Sequence of chain 3.H:
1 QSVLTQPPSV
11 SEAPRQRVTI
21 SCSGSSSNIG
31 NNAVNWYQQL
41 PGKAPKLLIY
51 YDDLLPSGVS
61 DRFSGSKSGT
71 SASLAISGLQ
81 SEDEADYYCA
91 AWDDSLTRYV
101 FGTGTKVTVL

Binding-site contacts:
Ligand atom O7 contacts residue GLY150 of chain 3.C at 2.8 Å (h-bond).
Ligand atom N2 contacts residue SER95 of chain 3.H at 2.6 Å (h-bond).
Ligand atom C1 contacts residue SER95 of chain 3.H at 3.6 Å.
Ligand atom C2 contacts residue SER95 of chain 3.H at 3.4 Å.
Ligand atom O3 contacts residue SER95 of chain 3.H at 3.2 Å (h-bond).
Ligand atom C8 contacts residue ASN154 of chain 3.C at 4.2 Å.
Ligand atom C7 contacts residue GLY150 of chain 3.C at 3.7 Å.
Ligand atom C7 contacts residue MET151 of chain 3.C at 4.3 Å (hydrophobic).
Ligand atom C2 contacts residue MET151 of chain 3.C at 4.1 Å (hydrophobic).
Ligand atom O7 contacts residue ASN154 of chain 3.C at 2.9 Å (h-bond).
Ligand atom C2 contacts residue LEU96 of chain 3.H at 3.6 Å (hydrophobic).
Ligand atom O5 contacts residue LEU96 of chain 3.H at 4.5 Å.
Ligand atom C1 contacts residue ASN154 of chain 3.C at 3.1 Å.
Ligand atom O5 contacts residue ASN154 of chain 3.C at 4.0 Å.
Ligand atom O7 contacts residue HIS148 of chain 3.C at 4.0 Å.
Ligand atom C3 contacts residue LEU96 of chain 3.H at 4.2 Å (hydrophobic).
Ligand atom C3 contacts residue SER95 of chain 3.H at 3.2 Å.
Ligand atom C1 contacts residue MET151 of chain 3.C at 3.6 Å (hydrophobic).
Ligand atom C2 contacts residue ASN154 of chain 3.C at 4.0 Å.
Ligand atom C7 contacts residue SER95 of chain 3.H at 3.5 Å.
Ligand atom C7 contacts residue ASN154 of chain 3.C at 3.4 Å.
Ligand atom C4 contacts residue LEU96 of chain 3.H at 4.3 Å (hydrophobic).
Ligand atom N2 contacts residue ASN154 of chain 3.C at 3.9 Å.
Ligand atom C8 contacts residue ASP94 of chain 3.H at 3.5 Å.
Ligand atom N2 contacts residue LEU96 of chain 3.H at 3.6 Å.
Ligand atom C1 contacts residue LEU96 of chain 3.H at 3.9 Å (hydrophobic).
Ligand atom O4 contacts residue LEU96 of chain 3.H at 3.2 Å.
Ligand atom O7 contacts residue MET151 of chain 3.C at 3.3 Å.
Ligand atom C8 contacts residue GLY150 of chain 3.C at 3.8 Å.
Ligand atom O3 contacts residue LEU96 of chain 3.H at 4.1 Å.
Ligand atom O5 contacts residue MET151 of chain 3.C at 3.8 Å.
Ligand atom C8 contacts residue SER95 of chain 3.H at 3.5 Å.

Sequence of chain 3.C:
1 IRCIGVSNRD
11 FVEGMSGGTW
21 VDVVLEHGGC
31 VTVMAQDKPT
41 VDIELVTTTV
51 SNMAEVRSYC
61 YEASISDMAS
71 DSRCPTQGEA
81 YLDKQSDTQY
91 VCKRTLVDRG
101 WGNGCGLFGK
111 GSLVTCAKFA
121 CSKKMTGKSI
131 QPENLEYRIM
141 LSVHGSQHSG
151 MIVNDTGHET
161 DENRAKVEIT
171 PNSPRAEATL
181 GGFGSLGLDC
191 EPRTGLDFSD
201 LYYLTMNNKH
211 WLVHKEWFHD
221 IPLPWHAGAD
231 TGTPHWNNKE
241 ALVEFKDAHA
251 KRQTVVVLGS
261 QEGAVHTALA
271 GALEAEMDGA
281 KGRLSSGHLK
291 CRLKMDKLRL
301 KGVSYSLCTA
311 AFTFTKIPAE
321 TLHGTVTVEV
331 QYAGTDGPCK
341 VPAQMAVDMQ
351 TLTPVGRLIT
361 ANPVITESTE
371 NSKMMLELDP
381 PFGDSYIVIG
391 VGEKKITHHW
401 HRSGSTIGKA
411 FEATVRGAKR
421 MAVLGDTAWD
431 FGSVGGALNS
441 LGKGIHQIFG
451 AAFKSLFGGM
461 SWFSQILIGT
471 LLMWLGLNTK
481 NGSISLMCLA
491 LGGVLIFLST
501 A

The protein below binds the small molecule below.
Small molecule (SMILES): CC(=O)N[C@H]1[C@H](O[C@H]2[C@H](O)[C@@H](NC(C)=O)CO[C@@H]2CO)O[C@H](CO)[C@@H](O)[C@@H]1O